Binding-site contacts:
Ligand atom C3 contacts residue ALA6 of chain 1.A at 3.7 Å (hydrophobic).
Ligand atom N9 contacts residue GLY221 of chain 1.B at 3.0 Å (h-bond).
Ligand atom C1 contacts residue ALA6 of chain 1.A at 1.5 Å (hydrophobic).
Ligand atom C6 contacts residue CYS194 of chain 1.B at 4.2 Å (hydrophobic).
Ligand atom N4 contacts residue TRP218 of chain 1.B at 3.7 Å.
Ligand atom N4 contacts residue GLY221 of chain 1.B at 4.1 Å.
Ligand atom C3 contacts residue SER193 of chain 1.B at 3.5 Å.
Ligand atom C7 contacts residue TRP218 of chain 1.B at 4.1 Å (hydrophobic).
Ligand atom C6 contacts residue ALA6 of chain 1.A at 2.5 Å (hydrophobic).
Ligand atom C5 contacts residue GLY219 of chain 1.B at 3.2 Å.
Ligand atom C7 contacts residue GLY221 of chain 1.B at 4.0 Å.
Ligand atom C5 contacts residue ALA6 of chain 1.A at 3.8 Å (hydrophobic).
Ligand atom C2 contacts residue TRP218 of chain 1.B at 4.2 Å (hydrophobic).
Ligand atom N9 contacts residue ASP192 of chain 1.B at 2.8 Å (salt-bridge).
Ligand atom N9 contacts residue CYS222 of chain 1.B at 3.7 Å.
Ligand atom C2 contacts residue CYS194 of chain 1.B at 4.1 Å (hydrophobic).
Ligand atom C7 contacts residue GLY219 of chain 1.B at 4.1 Å.
Ligand atom C1 contacts residue SER5 of chain 1.A at 3.8 Å.
Ligand atom C5 contacts residue TRP218 of chain 1.B at 4.0 Å (hydrophobic).
Ligand atom C5 contacts residue GLY221 of chain 1.B at 3.3 Å.
Ligand atom N4 contacts residue GLY219 of chain 1.B at 3.6 Å.
Ligand atom N4 contacts residue SER193 of chain 1.B at 3.8 Å.
Ligand atom N8 contacts residue SER193 of chain 1.B at 2.8 Å (h-bond).
Ligand atom N8 contacts residue GLY229 of chain 1.B at 2.9 Å.
Ligand atom C1 contacts residue TRP218 of chain 1.B at 4.0 Å (hydrophobic).
Ligand atom C2 contacts residue VAL216 of chain 1.B at 3.7 Å (hydrophobic).
Ligand atom C7 contacts residue GLY229 of chain 1.B at 3.7 Å.
Ligand atom C1 contacts residue GLY219 of chain 1.B at 4.0 Å.
Ligand atom C3 contacts residue VAL216 of chain 1.B at 4.0 Å (hydrophobic).
Ligand atom N9 contacts residue GLY219 of chain 1.B at 4.2 Å.
Ligand atom C7 contacts residue ASP192 of chain 1.B at 3.5 Å.
Ligand atom C6 contacts residue GLY219 of chain 1.B at 4.0 Å.
Ligand atom N8 contacts residue ASP192 of chain 1.B at 3.0 Å (salt-bridge).
Ligand atom C3 contacts residue GLY219 of chain 1.B at 3.8 Å.
Ligand atom C7 contacts residue SER193 of chain 1.B at 3.3 Å.
Ligand atom C3 contacts residue TRP218 of chain 1.B at 3.4 Å (hydrophobic).
Ligand atom C2 contacts residue ALA6 of chain 1.A at 2.4 Å (hydrophobic).
Ligand atom N9 contacts residue GLY229 of chain 1.B at 4.2 Å.
Ligand atom N9 contacts residue SER193 of chain 1.B at 3.5 Å (h-bond).
Ligand atom C6 contacts residue SER5 of chain 1.A at 4.0 Å.

The small molecule below binds the protein below.
Small molecule (SMILES): [H]/N=C(\N)N1CCCCC1

Sequence of chain 1.B:
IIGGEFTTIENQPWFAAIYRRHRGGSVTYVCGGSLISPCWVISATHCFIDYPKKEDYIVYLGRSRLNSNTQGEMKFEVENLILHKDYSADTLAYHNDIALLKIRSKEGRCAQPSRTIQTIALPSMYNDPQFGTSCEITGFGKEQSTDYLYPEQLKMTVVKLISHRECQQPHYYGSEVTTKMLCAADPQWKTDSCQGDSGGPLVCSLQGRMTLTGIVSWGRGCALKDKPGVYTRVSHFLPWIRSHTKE

Sequence of chain 1.A:
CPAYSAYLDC